The protein below binds the small molecule below.
Small molecule (SMILES): CC(=O)N[C@H]1[C@H](O[C@H]2[C@H](O)[C@@H](NC(C)=O)CO[C@@H]2CO)O[C@H](CO)[C@@H](O)[C@@H]1O

Binding-site contacts:
Ligand atom C8 contacts residue LEU922 of chain 1.A at 4.0 Å (hydrophobic).
Ligand atom N2 contacts residue LEU922 of chain 1.A at 4.4 Å.
Ligand atom O7 contacts residue GLN1071 of chain 1.A at 4.4 Å.
Ligand atom C4 contacts residue LEU922 of chain 1.A at 4.4 Å (hydrophobic).
Ligand atom C7 contacts residue ASN717 of chain 1.A at 3.4 Å.
Ligand atom C8 contacts residue GLN926 of chain 1.A at 4.3 Å.
Ligand atom O6 contacts residue GLN926 of chain 1.A at 3.0 Å (h-bond).
Ligand atom C4 contacts residue ASN717 of chain 1.A at 4.2 Å.
Ligand atom C7 contacts residue LEU922 of chain 1.A at 3.7 Å (hydrophobic).
Ligand atom C3 contacts residue LEU922 of chain 1.A at 4.3 Å (hydrophobic).
Ligand atom C6 contacts residue GLN926 of chain 1.A at 4.0 Å.
Ligand atom O7 contacts residue ASN717 of chain 1.A at 3.6 Å (h-bond).
Ligand atom C5 contacts residue ASN717 of chain 1.A at 3.6 Å.
Ligand atom C1 contacts residue ASN717 of chain 1.A at 1.4 Å.
Ligand atom C3 contacts residue ASN717 of chain 1.A at 3.8 Å.
Ligand atom C5 contacts residue GLN926 of chain 1.A at 4.0 Å.
Ligand atom C1 contacts residue LEU922 of chain 1.A at 4.4 Å (hydrophobic).
Ligand atom O7 contacts residue ASN925 of chain 1.A at 4.4 Å.
Ligand atom C2 contacts residue ASN717 of chain 1.A at 2.4 Å.
Ligand atom C5 contacts residue LEU922 of chain 1.A at 4.2 Å (hydrophobic).
Ligand atom C8 contacts residue ASN925 of chain 1.A at 4.3 Å.
Ligand atom O6 contacts residue PHE718 of chain 1.A at 4.5 Å.
Ligand atom O7 contacts residue LEU922 of chain 1.A at 3.4 Å.
Ligand atom C8 contacts residue ASN717 of chain 1.A at 4.5 Å.
Ligand atom O4 contacts residue LEU922 of chain 1.A at 3.8 Å.
Ligand atom O5 contacts residue ASN717 of chain 1.A at 2.4 Å (h-bond).
Ligand atom N2 contacts residue ASN717 of chain 1.A at 2.9 Å (h-bond).

Sequence of chain 1.A:
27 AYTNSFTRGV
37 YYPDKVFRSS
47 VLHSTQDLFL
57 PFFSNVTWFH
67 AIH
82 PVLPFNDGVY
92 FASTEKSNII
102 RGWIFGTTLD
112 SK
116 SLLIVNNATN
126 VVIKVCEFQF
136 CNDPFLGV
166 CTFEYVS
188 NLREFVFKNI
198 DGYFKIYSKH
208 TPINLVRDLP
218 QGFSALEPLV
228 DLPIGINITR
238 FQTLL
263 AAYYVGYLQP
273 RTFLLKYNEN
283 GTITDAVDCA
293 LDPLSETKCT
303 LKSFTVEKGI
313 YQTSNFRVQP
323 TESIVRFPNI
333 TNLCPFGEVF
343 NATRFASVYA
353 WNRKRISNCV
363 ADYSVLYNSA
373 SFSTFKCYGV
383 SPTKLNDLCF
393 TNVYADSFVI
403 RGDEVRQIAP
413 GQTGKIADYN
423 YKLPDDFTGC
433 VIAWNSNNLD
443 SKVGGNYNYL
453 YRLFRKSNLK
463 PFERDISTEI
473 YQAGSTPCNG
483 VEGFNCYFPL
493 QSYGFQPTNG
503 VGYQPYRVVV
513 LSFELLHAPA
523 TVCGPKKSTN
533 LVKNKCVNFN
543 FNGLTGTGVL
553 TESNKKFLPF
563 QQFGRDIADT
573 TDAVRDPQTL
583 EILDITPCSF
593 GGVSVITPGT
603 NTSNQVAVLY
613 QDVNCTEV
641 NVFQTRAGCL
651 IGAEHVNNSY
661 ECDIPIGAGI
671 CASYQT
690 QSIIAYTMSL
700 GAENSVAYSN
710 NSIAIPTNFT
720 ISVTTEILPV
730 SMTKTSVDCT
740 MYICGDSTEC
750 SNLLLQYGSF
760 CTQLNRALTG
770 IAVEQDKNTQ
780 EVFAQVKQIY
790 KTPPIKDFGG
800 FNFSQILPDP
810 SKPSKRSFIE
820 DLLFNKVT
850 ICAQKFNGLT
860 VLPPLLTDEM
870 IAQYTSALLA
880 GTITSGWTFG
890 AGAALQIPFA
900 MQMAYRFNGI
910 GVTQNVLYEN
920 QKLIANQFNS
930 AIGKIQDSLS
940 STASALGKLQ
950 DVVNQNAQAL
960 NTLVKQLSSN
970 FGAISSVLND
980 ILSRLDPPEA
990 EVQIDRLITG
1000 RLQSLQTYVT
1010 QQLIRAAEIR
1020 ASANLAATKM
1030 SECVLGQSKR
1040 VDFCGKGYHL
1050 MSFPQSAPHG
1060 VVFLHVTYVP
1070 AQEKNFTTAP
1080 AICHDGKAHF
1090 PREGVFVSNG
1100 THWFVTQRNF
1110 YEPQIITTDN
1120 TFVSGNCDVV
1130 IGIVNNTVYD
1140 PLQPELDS